A protein and the small-molecule ligand that binds it are described below.
Small molecule (SMILES): CC(C)(C)OC(=O)N[C@H](CS[C@H](Cc1ccccc1)C(=O)NCCc1cccnc1)Cc1c[nH]c2ccccc12

Binding-site contacts:
Ligand atom C17 contacts residue PHE284 of chain 2.A at 4.0 Å (hydrophobic).
Ligand atom C26 contacts residue ALA285 of chain 2.A at 3.5 Å (hydrophobic).
Ligand atom C02 contacts residue ILE100 of chain 2.A at 3.8 Å (hydrophobic).
Ligand atom C04 contacts residue ARG85 of chain 2.A at 3.9 Å.
Ligand atom C24 contacts residue ALA285 of chain 2.A at 3.7 Å (hydrophobic).
Ligand atom C03 contacts residue ARG85 of chain 2.A at 3.2 Å.
Ligand atom O07 contacts residue PHE88 of chain 2.A at 3.0 Å.
Ligand atom C40 contacts residue HEM1 of chain 2.B at 3.3 Å.
Ligand atom C03 contacts residue PRO87 of chain 2.A at 3.7 Å (hydrophobic).
Ligand atom C25 contacts residue ALA285 of chain 2.A at 3.6 Å (hydrophobic).
Ligand atom O21 contacts residue ILE281 of chain 2.A at 3.2 Å.
Ligand atom C03 contacts residue ARG86 of chain 2.A at 2.9 Å.
Ligand atom C23 contacts residue SER99 of chain 2.A at 3.8 Å.
Ligand atom O21 contacts residue SER99 of chain 2.A at 3.3 Å (h-bond).
Ligand atom C28 contacts residue HEM1 of chain 2.B at 3.4 Å.
Ligand atom C18 contacts residue PHE221 of chain 2.A at 3.6 Å (hydrophobic).
Ligand atom C30 contacts residue PHE284 of chain 2.A at 3.4 Å (hydrophobic).
Ligand atom C01 contacts residue ILE100 of chain 2.A at 3.3 Å (hydrophobic).
Ligand atom C24 contacts residue PHE284 of chain 2.A at 3.8 Å (hydrophobic).
Ligand atom C18 contacts residue PHE284 of chain 2.A at 3.5 Å (hydrophobic).
Ligand atom C29 contacts residue THR289 of chain 2.A at 3.6 Å.
Ligand atom C04 contacts residue ILE100 of chain 2.A at 3.0 Å (hydrophobic).
Ligand atom C13 contacts residue PHE221 of chain 2.A at 3.8 Å (hydrophobic).
Ligand atom O05 contacts residue SER99 of chain 2.A at 3.1 Å (h-bond).
Ligand atom C16 contacts residue PHE221 of chain 2.A at 3.6 Å (hydrophobic).
Ligand atom O05 contacts residue ILE100 of chain 2.A at 3.5 Å.
Ligand atom N27 contacts residue HEM1 of chain 2.B at 2.4 Å.
Ligand atom C06 contacts residue PHE88 of chain 2.A at 3.9 Å (hydrophobic).
Ligand atom C33 contacts residue ARG85 of chain 2.A at 3.5 Å.
Ligand atom N34 contacts residue ARG85 of chain 2.A at 3.4 Å.
Ligand atom C04 contacts residue SER99 of chain 2.A at 3.6 Å.
Ligand atom C17 contacts residue PHE221 of chain 2.A at 3.7 Å (hydrophobic).
Ligand atom C28 contacts residue THR289 of chain 2.A at 3.6 Å.
Ligand atom C15 contacts residue PHE221 of chain 2.A at 3.4 Å (hydrophobic).
Ligand atom C39 contacts residue ALA350 of chain 2.A at 3.8 Å (hydrophobic).
Ligand atom C19 contacts residue PHE221 of chain 2.A at 3.4 Å (hydrophobic).
Ligand atom C01 contacts residue PHE88 of chain 2.A at 3.6 Å (hydrophobic).
Ligand atom C14 contacts residue PHE221 of chain 2.A at 3.3 Å (hydrophobic).
Ligand atom C26 contacts residue HEM1 of chain 2.B at 3.0 Å.
Ligand atom O07 contacts residue ARG86 of chain 2.A at 3.7 Å.

Sequence of chain 2.A:
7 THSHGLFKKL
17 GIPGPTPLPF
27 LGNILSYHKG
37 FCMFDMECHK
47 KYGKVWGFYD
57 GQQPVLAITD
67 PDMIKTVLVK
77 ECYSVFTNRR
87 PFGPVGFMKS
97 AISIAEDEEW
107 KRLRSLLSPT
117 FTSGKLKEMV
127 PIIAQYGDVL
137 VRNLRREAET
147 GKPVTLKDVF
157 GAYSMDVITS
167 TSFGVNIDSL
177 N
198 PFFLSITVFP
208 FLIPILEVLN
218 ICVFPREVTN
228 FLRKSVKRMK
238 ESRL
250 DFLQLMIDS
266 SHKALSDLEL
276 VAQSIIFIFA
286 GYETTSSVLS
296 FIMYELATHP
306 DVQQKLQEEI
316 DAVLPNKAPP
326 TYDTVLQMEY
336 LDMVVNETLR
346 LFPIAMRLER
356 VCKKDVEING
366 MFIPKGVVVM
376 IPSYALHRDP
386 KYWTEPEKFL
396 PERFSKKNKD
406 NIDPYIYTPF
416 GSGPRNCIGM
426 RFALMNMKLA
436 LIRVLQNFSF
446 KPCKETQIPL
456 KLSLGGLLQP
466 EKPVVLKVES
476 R